Sequence of chain 1.B:
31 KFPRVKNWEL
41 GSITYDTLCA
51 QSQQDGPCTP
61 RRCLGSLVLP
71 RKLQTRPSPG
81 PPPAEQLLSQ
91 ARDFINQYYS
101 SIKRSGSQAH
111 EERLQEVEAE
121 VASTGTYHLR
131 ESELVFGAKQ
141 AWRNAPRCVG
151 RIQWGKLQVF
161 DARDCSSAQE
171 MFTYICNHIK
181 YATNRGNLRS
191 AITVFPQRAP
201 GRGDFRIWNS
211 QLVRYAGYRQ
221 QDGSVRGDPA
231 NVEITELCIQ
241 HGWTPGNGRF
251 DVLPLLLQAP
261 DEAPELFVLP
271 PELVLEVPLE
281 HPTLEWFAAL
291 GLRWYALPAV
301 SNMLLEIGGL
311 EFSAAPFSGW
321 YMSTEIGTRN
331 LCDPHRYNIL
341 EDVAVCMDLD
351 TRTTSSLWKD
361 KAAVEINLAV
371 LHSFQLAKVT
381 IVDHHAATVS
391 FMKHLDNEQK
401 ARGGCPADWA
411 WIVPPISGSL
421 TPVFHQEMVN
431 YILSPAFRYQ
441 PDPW

Binding-site contacts:
Ligand atom C3 contacts residue TRP38 of chain 1.B at 4.2 Å (hydrophobic).
Ligand atom C2 contacts residue PHE424 of chain 1.B at 3.2 Å (hydrophobic).
Ligand atom N2 contacts residue ALA410 of chain 1.A at 3.4 Å (h-bond).
Ligand atom C3 contacts residue PHE424 of chain 1.B at 3.7 Å (hydrophobic).
Ligand atom C1 contacts residue HIS425 of chain 1.B at 3.5 Å.
Ligand atom N1 contacts residue ALA410 of chain 1.A at 3.0 Å (h-bond).
Ligand atom C1 contacts residue PHE424 of chain 1.B at 3.0 Å (hydrophobic).
Ligand atom C3 contacts residue GOL1 of chain 1.R at 1.4 Å.
Ligand atom C contacts residue TRP411 of chain 1.A at 3.7 Å (hydrophobic).
Ligand atom N1 contacts residue TRP411 of chain 1.A at 3.9 Å.
Ligand atom C3 contacts residue VAL68 of chain 1.A at 3.5 Å (hydrophobic).
Ligand atom N1 contacts residue TRP409 of chain 1.B at 3.6 Å.
Ligand atom N2 contacts residue GOL1 of chain 1.R at 0.5 Å (h-bond).
Ligand atom C2 contacts residue GOL1 of chain 1.R at 0.5 Å.
Ligand atom C contacts residue PHE424 of chain 1.B at 3.9 Å (hydrophobic).
Ligand atom C contacts residue GOL1 of chain 1.R at 0.5 Å.
Ligand atom C1 contacts residue ARG329 of chain 1.A at 4.2 Å.
Ligand atom S contacts residue GOL1 of chain 1.R at 0.5 Å.
Ligand atom N1 contacts residue GOL1 of chain 1.R at 1.0 Å.
Ligand atom S contacts residue ARG329 of chain 1.A at 4.4 Å.
Ligand atom C2 contacts residue TRP409 of chain 1.B at 4.4 Å (hydrophobic).
Ligand atom C contacts residue ALA410 of chain 1.A at 3.7 Å (hydrophobic).
Ligand atom S contacts residue TRP411 of chain 1.A at 4.1 Å.
Ligand atom N2 contacts residue TRP411 of chain 1.A at 3.6 Å.
Ligand atom N2 contacts residue PHE424 of chain 1.B at 4.0 Å.
Ligand atom S contacts residue PHE424 of chain 1.B at 4.2 Å.
Ligand atom C3 contacts residue SER66 of chain 1.A at 4.4 Å.
Ligand atom C1 contacts residue GOL1 of chain 1.R at 1.1 Å.
Ligand atom N1 contacts residue PHE424 of chain 1.B at 4.0 Å.
Ligand atom N2 contacts residue ARG329 of chain 1.A at 4.2 Å.

The protein below binds the small molecule below.
Small molecule (SMILES): CC(C)SC(=N)N

Sequence of chain 1.A:
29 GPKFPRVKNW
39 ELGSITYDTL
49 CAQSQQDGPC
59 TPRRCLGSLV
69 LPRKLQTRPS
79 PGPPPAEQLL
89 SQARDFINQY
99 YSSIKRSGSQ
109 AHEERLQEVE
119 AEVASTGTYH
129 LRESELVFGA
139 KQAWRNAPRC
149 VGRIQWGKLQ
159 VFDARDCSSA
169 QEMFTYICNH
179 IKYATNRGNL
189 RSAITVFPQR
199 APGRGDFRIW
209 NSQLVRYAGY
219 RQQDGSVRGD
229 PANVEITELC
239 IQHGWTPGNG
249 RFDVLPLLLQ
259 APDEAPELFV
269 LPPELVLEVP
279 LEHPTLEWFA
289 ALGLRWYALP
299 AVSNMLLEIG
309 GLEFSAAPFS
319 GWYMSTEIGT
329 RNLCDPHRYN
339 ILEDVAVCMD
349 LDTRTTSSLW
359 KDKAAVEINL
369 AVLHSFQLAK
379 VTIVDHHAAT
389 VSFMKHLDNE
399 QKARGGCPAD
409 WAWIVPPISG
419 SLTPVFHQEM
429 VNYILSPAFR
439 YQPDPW